Binding-site contacts:
Ligand atom C1 contacts residue ALA276 of chain 1.A at 3.6 Å (hydrophobic).
Ligand atom N2 contacts residue ASN273 of chain 1.A at 3.5 Å (h-bond).
Ligand atom C4 contacts residue ASN273 of chain 1.A at 4.1 Å.
Ligand atom O3 contacts residue ASN273 of chain 1.A at 3.2 Å (h-bond).
Ligand atom C5 contacts residue ASN273 of chain 1.A at 3.6 Å.
Ligand atom C3 contacts residue ASN273 of chain 1.A at 3.3 Å.
Ligand atom C1 contacts residue ASN273 of chain 1.A at 1.4 Å.
Ligand atom C6 contacts residue VAL331 of chain 1.A at 4.3 Å (hydrophobic).
Ligand atom O5 contacts residue ALA276 of chain 1.A at 3.5 Å.
Ligand atom C2 contacts residue ASN273 of chain 1.A at 2.4 Å.
Ligand atom C5 contacts residue ALA276 of chain 1.A at 4.2 Å (hydrophobic).
Ligand atom O5 contacts residue ASN273 of chain 1.A at 2.3 Å (h-bond).

Sequence of chain 1.A:
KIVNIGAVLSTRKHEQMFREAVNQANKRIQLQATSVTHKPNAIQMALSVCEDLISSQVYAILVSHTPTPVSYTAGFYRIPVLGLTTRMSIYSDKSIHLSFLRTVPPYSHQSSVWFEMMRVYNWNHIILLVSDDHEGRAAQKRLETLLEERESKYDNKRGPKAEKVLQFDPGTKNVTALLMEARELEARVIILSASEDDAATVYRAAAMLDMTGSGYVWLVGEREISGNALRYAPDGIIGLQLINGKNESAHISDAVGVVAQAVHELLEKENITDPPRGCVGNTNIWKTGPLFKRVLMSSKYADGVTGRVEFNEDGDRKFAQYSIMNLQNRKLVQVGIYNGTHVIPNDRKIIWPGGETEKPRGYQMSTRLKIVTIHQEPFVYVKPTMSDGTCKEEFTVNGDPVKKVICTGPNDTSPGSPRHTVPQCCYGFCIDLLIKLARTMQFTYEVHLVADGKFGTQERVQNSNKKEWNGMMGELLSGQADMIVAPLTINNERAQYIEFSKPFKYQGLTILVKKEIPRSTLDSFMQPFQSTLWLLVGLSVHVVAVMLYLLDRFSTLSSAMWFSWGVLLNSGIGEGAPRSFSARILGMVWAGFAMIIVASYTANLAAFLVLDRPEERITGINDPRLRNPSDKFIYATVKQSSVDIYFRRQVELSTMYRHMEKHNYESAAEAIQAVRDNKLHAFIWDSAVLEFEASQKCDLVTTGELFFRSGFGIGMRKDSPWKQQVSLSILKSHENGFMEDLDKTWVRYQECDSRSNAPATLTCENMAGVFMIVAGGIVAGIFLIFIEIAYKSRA

This protein binds this small molecule.
Small molecule (SMILES): CC(=O)N[C@@H]1[C@@H](O)[C@H](O)[C@@H](CO)O[C@H]1O